The small molecule below binds the protein below.
Small molecule (SMILES): NCCC[C@H](N)C(=O)O

Sequence of chain 1.A:
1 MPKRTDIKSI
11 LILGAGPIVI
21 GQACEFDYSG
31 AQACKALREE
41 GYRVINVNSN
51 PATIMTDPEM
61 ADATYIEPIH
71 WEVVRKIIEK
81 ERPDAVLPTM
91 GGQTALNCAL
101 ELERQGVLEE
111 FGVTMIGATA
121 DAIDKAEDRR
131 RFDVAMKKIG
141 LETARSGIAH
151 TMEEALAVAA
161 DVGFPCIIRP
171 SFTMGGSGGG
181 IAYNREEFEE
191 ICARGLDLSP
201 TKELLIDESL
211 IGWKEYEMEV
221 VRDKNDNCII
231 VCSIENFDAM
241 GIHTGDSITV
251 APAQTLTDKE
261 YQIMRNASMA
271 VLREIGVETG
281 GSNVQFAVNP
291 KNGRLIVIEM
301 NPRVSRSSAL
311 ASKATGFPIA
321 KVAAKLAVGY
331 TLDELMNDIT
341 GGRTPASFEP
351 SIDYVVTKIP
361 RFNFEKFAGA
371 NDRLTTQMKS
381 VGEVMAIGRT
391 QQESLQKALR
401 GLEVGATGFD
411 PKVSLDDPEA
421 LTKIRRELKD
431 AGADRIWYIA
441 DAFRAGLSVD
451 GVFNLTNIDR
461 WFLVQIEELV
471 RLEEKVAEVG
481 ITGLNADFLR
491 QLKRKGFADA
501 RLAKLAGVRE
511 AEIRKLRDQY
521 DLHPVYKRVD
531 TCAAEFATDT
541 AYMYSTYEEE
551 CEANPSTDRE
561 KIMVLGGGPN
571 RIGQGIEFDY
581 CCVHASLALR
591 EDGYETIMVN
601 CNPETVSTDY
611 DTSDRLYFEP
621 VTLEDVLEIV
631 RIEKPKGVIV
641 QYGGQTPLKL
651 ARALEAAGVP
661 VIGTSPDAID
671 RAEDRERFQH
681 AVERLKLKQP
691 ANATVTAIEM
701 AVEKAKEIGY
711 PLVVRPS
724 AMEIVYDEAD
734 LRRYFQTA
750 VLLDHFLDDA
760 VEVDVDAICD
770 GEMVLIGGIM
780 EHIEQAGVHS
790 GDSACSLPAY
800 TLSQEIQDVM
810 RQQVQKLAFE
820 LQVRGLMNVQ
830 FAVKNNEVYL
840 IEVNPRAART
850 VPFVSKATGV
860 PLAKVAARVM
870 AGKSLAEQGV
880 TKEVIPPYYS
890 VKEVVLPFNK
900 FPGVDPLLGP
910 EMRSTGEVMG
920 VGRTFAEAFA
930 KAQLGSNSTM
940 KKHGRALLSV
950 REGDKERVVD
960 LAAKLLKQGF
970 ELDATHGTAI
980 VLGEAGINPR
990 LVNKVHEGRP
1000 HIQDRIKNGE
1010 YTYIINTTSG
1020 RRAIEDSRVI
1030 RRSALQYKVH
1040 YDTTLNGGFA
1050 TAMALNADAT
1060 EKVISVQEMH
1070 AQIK

Binding-site contacts:
Ligand atom N contacts residue ASP1041 of chain 1.A at 3.5 Å (salt-bridge).
Ligand atom O contacts residue ASP1041 of chain 1.A at 3.0 Å.
Ligand atom CB contacts residue LEU907 of chain 1.A at 3.8 Å (hydrophobic).
Ligand atom O contacts residue THR1042 of chain 1.A at 2.6 Å (h-bond).
Ligand atom OXT contacts residue ASP1041 of chain 1.A at 4.4 Å.
Ligand atom N contacts residue TYR1040 of chain 1.A at 2.7 Å (h-bond).
Ligand atom CD contacts residue ASP791 of chain 1.A at 3.1 Å.
Ligand atom CB contacts residue GLU783 of chain 1.A at 3.7 Å.
Ligand atom CG contacts residue GLU783 of chain 1.A at 4.1 Å.
Ligand atom CD contacts residue GLU892 of chain 1.A at 3.4 Å.
Ligand atom C contacts residue ASP1041 of chain 1.A at 3.9 Å.
Ligand atom C contacts residue LEU907 of chain 1.A at 3.8 Å (hydrophobic).
Ligand atom CG contacts residue VAL893 of chain 1.A at 4.3 Å (hydrophobic).
Ligand atom CG contacts residue LEU907 of chain 1.A at 4.2 Å (hydrophobic).
Ligand atom O contacts residue THR1043 of chain 1.A at 4.2 Å.
Ligand atom CG contacts residue LEU895 of chain 1.A at 4.1 Å (hydrophobic).
Ligand atom CG contacts residue GLU892 of chain 1.A at 3.9 Å.
Ligand atom CD contacts residue LEU907 of chain 1.A at 3.8 Å (hydrophobic).
Ligand atom CD contacts residue LEU895 of chain 1.A at 4.4 Å (hydrophobic).
Ligand atom NE contacts residue GLU783 of chain 1.A at 2.6 Å (salt-bridge).
Ligand atom O contacts residue LEU907 of chain 1.A at 4.2 Å.
Ligand atom OXT contacts residue THR1042 of chain 1.A at 2.8 Å (h-bond).
Ligand atom CD contacts residue GLU783 of chain 1.A at 3.4 Å.
Ligand atom NE contacts residue ALA793 of chain 1.A at 3.6 Å.
Ligand atom C contacts residue THR1042 of chain 1.A at 3.4 Å.
Ligand atom OXT contacts residue LEU907 of chain 1.A at 3.4 Å.
Ligand atom CD contacts residue VAL893 of chain 1.A at 3.7 Å (hydrophobic).
Ligand atom NE contacts residue GLU892 of chain 1.A at 2.6 Å (salt-bridge).
Ligand atom NE contacts residue SER792 of chain 1.A at 4.1 Å.
Ligand atom NE contacts residue ASP791 of chain 1.A at 3.4 Å (salt-bridge).
Ligand atom CA contacts residue TYR1040 of chain 1.A at 3.8 Å (hydrophobic).
Ligand atom NE contacts residue VAL893 of chain 1.A at 4.2 Å.
Ligand atom C contacts residue TYR1040 of chain 1.A at 3.9 Å (hydrophobic).
Ligand atom O contacts residue TYR1040 of chain 1.A at 3.8 Å.
Ligand atom CA contacts residue LEU907 of chain 1.A at 4.4 Å (hydrophobic).
Ligand atom N contacts residue HIS1039 of chain 1.A at 4.1 Å.
Ligand atom OXT contacts residue TYR1040 of chain 1.A at 4.5 Å.